Binding-site contacts:
Ligand atom C7 contacts residue LEU170 of chain 1.A at 4.0 Å (hydrophobic).
Ligand atom C8 contacts residue TYR150 of chain 1.A at 3.7 Å (hydrophobic).
Ligand atom C2 contacts residue TRP77 of chain 1.A at 3.8 Å (hydrophobic).
Ligand atom C8 contacts residue LEU215 of chain 1.A at 3.4 Å (hydrophobic).
Ligand atom C6 contacts residue TRP77 of chain 1.A at 4.1 Å (hydrophobic).
Ligand atom O6 contacts residue TRP77 of chain 1.A at 3.1 Å (h-bond).
Ligand atom O7 contacts residue LEU215 of chain 1.A at 3.3 Å.
Ligand atom C5 contacts residue TRP77 of chain 1.A at 3.7 Å (hydrophobic).
Ligand atom O5 contacts residue TRP77 of chain 1.A at 3.9 Å.
Ligand atom O7 contacts residue ASN173 of chain 1.A at 4.1 Å.
Ligand atom C1 contacts residue ASN173 of chain 1.A at 1.4 Å.
Ligand atom C1 contacts residue TRP77 of chain 1.A at 4.2 Å (hydrophobic).
Ligand atom C3 contacts residue ASN173 of chain 1.A at 3.8 Å.
Ligand atom C1 contacts residue TRP77 of chain 1.A at 4.0 Å (hydrophobic).
Ligand atom N2 contacts residue ASN173 of chain 1.A at 2.9 Å (h-bond).
Ligand atom C7 contacts residue TYR76 of chain 1.A at 4.0 Å (hydrophobic).
Ligand atom C4 contacts residue TRP77 of chain 1.A at 4.1 Å (hydrophobic).
Ligand atom C3 contacts residue TRP77 of chain 1.A at 4.4 Å (hydrophobic).
Ligand atom O4 contacts residue TRP77 of chain 1.A at 4.4 Å.
Ligand atom C8 contacts residue TYR76 of chain 1.A at 4.3 Å (hydrophobic).
Ligand atom C1 contacts residue GLU148 of chain 1.A at 3.8 Å.
Ligand atom O7 contacts residue TRP77 of chain 1.A at 4.2 Å.
Ligand atom C8 contacts residue GLU148 of chain 1.A at 3.3 Å.
Ligand atom C7 contacts residue GLU148 of chain 1.A at 3.5 Å.
Ligand atom O4 contacts residue TRP77 of chain 1.A at 4.2 Å.
Ligand atom C5 contacts residue ASN173 of chain 1.A at 3.6 Å.
Ligand atom O3 contacts residue TRP77 of chain 1.A at 4.1 Å.
Ligand atom O5 contacts residue ASN173 of chain 1.A at 2.3 Å (h-bond).
Ligand atom C2 contacts residue GLU148 of chain 1.A at 3.7 Å.
Ligand atom N2 contacts residue GLU148 of chain 1.A at 2.7 Å (salt-bridge).
Ligand atom O5 contacts residue TRP77 of chain 1.A at 4.3 Å.
Ligand atom C7 contacts residue ASN173 of chain 1.A at 3.7 Å.
Ligand atom O7 contacts residue LEU170 of chain 1.A at 4.2 Å.
Ligand atom C4 contacts residue ASN173 of chain 1.A at 4.2 Å.
Ligand atom C7 contacts residue LEU215 of chain 1.A at 3.8 Å (hydrophobic).
Ligand atom C8 contacts residue LEU170 of chain 1.A at 3.6 Å (hydrophobic).
Ligand atom C2 contacts residue ASN173 of chain 1.A at 2.5 Å.
Ligand atom C1 contacts residue TYR146 of chain 1.A at 4.1 Å (hydrophobic).
Ligand atom O7 contacts residue TYR76 of chain 1.A at 3.1 Å (h-bond).
Ligand atom C3 contacts residue GLU148 of chain 1.A at 4.2 Å.

The small molecule below binds the protein below.
Small molecule (SMILES): CC(=O)N[C@H]1[C@H](O[C@H]2[C@H](O)[C@@H](NC(C)=O)CO[C@@H]2CO)O[C@H](CO)[C@@H](O[C@@H]2O[C@H](CO)[C@@H](O)[C@H](O)[C@@H]2O)[C@@H]1O

Sequence of chain 1.A:
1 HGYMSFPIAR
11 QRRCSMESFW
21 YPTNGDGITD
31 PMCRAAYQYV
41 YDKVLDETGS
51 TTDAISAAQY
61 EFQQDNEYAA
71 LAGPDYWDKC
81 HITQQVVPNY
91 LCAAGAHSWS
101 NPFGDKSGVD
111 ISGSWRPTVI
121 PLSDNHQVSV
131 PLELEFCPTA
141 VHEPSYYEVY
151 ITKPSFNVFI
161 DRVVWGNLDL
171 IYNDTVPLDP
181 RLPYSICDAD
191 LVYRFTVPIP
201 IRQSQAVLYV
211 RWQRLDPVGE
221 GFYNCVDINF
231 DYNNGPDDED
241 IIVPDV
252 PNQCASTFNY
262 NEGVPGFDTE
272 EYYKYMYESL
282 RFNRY